This small molecule binds to this protein.
Small molecule (SMILES): Nc1nc2c(ncn2[C@@H]2O[C@H](CO[P](=O)(O)O[P](=O)(O)NP(=O)(O)O)[C@@H](O)[C@H]2O)c(=O)[nH]1

Binding-site contacts:
Ligand atom O6 contacts residue ALA146 of chain 1.A at 2.8 Å (h-bond).
Ligand atom O6 contacts residue SER145 of chain 1.A at 3.4 Å.
Ligand atom O1A contacts residue ALA18 of chain 1.A at 2.9 Å (h-bond).
Ligand atom N2 contacts residue ASP119 of chain 1.A at 2.9 Å (salt-bridge).
Ligand atom O1G contacts residue PRO34 of chain 1.A at 3.5 Å.
Ligand atom O1B contacts residue VAL14 of chain 1.A at 3.3 Å (h-bond).
Ligand atom O3' contacts residue ASP30 of chain 1.A at 2.9 Å (salt-bridge).
Ligand atom N1 contacts residue ASP119 of chain 1.A at 2.8 Å (salt-bridge).
Ligand atom O2' contacts residue VAL29 of chain 1.A at 2.7 Å (h-bond).
Ligand atom PG contacts residue MG1 of chain 1.E at 3.2 Å.
Ligand atom O6 contacts residue ASP119 of chain 1.A at 3.5 Å (salt-bridge).
Ligand atom O2B contacts residue LYS16 of chain 1.A at 3.5 Å (salt-bridge).
Ligand atom O3G contacts residue GLY60 of chain 1.A at 2.9 Å (h-bond).
Ligand atom O1A contacts residue GLY15 of chain 1.A at 3.3 Å.
Ligand atom O1B contacts residue GLY15 of chain 1.A at 3.0 Å (h-bond).
Ligand atom O6 contacts residue LYS117 of chain 1.A at 3.3 Å.
Ligand atom O2B contacts residue SER17 of chain 1.A at 2.9 Å (h-bond).
Ligand atom N3B contacts residue GLY13 of chain 1.A at 3.1 Å (h-bond).
Ligand atom O3G contacts residue GLY12 of chain 1.A at 3.5 Å.
Ligand atom C3' contacts residue GLU31 of chain 1.A at 3.5 Å.
Ligand atom O2' contacts residue ASP30 of chain 1.A at 3.1 Å (salt-bridge).
Ligand atom O2A contacts residue TYR32 of chain 1.A at 3.5 Å.
Ligand atom O1G contacts residue TYR32 of chain 1.A at 2.8 Å (h-bond).
Ligand atom N2 contacts residue LEU120 of chain 1.A at 3.5 Å.
Ligand atom O2G contacts residue THR35 of chain 1.A at 3.0 Å (h-bond).
Ligand atom PB contacts residue MG1 of chain 1.E at 3.2 Å.
Ligand atom O1A contacts residue SER17 of chain 1.A at 3.4 Å (h-bond).
Ligand atom O3G contacts residue LYS16 of chain 1.A at 2.7 Å (salt-bridge).
Ligand atom O1B contacts residue GLY13 of chain 1.A at 3.5 Å (h-bond).
Ligand atom C2' contacts residue VAL29 of chain 1.A at 3.5 Å (hydrophobic).
Ligand atom O1B contacts residue LYS16 of chain 1.A at 2.8 Å (salt-bridge).
Ligand atom O2G contacts residue MG1 of chain 1.E at 2.1 Å.
Ligand atom O2B contacts residue MG1 of chain 1.E at 2.1 Å.
Ligand atom N3B contacts residue MG1 of chain 1.E at 3.4 Å.
Ligand atom O6 contacts residue ASN116 of chain 1.A at 3.3 Å (h-bond).
Ligand atom O3A contacts residue GLY15 of chain 1.A at 3.3 Å (h-bond).
Ligand atom O2' contacts residue PHE28 of chain 1.A at 3.2 Å.
Ligand atom C5' contacts residue GLY13 of chain 1.A at 3.6 Å.
Ligand atom O4' contacts residue LYS117 of chain 1.A at 3.2 Å (salt-bridge).
Ligand atom N7 contacts residue ASN116 of chain 1.A at 3.1 Å (h-bond).

Sequence of chain 1.A:
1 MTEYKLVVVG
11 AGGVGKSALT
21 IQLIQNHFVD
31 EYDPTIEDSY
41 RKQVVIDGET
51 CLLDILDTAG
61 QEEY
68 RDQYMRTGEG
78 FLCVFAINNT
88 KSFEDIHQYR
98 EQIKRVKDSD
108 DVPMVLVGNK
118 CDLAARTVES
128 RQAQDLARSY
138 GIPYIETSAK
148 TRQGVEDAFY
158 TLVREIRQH